Binding-site contacts:
Ligand atom C18 contacts residue MET646 of chain 1.B at 4.4 Å (hydrophobic).
Ligand atom C21 contacts residue PHE581 of chain 1.B at 3.5 Å (hydrophobic).
Ligand atom C20 contacts residue TYR580 of chain 1.B at 4.3 Å (hydrophobic).
Ligand atom C13 contacts residue TYR580 of chain 1.B at 4.4 Å (hydrophobic).
Ligand atom C23 contacts residue PHE581 of chain 1.B at 4.1 Å (hydrophobic).
Ligand atom C8 contacts residue ALA642 of chain 1.B at 4.2 Å (hydrophobic).
Ligand atom C19 contacts residue LYS638 of chain 1.B at 3.8 Å.
Ligand atom C21 contacts residue TYR580 of chain 1.B at 4.0 Å (hydrophobic).
Ligand atom C24 contacts residue ILE649 of chain 1.B at 4.3 Å (hydrophobic).
Ligand atom C18 contacts residue ALA642 of chain 1.B at 3.8 Å (hydrophobic).
Ligand atom C6 contacts residue VAL641 of chain 1.B at 4.4 Å (hydrophobic).
Ligand atom C26 contacts residue ILE649 of chain 1.B at 4.4 Å (hydrophobic).
Ligand atom C12 contacts residue TYR580 of chain 1.B at 4.1 Å (hydrophobic).
Ligand atom C11 contacts residue TYR586 of chain 1.B at 3.8 Å (hydrophobic).
Ligand atom C11 contacts residue TYR580 of chain 1.B at 4.2 Å (hydrophobic).
Ligand atom C25 contacts residue ILE649 of chain 1.B at 4.2 Å (hydrophobic).
Ligand atom C24 contacts residue PHE650 of chain 1.B at 4.5 Å (hydrophobic).
Ligand atom C19 contacts residue TYR586 of chain 1.B at 4.2 Å (hydrophobic).
Ligand atom C15 contacts residue CYS645 of chain 1.B at 3.8 Å (hydrophobic).
Ligand atom C12 contacts residue TYR586 of chain 1.B at 4.3 Å (hydrophobic).
Ligand atom C18 contacts residue TYR586 of chain 1.B at 3.6 Å (hydrophobic).
Ligand atom C16 contacts residue CYS645 of chain 1.B at 4.3 Å (hydrophobic).
Ligand atom C18 contacts residue TYR580 of chain 1.B at 3.7 Å (hydrophobic).
Ligand atom C19 contacts residue ALA642 of chain 1.B at 4.0 Å (hydrophobic).
Ligand atom O1 contacts residue TRP634 of chain 1.B at 4.4 Å.

This protein binds this small molecule.
Small molecule (SMILES): CC(C)CCC[C@@H](C)[C@H]1CC[C@H]2[C@@H]3CC=C4C[C@@H](O)CC[C@]4(C)[C@H]3CC[C@]12C

Sequence of chain 1.B:
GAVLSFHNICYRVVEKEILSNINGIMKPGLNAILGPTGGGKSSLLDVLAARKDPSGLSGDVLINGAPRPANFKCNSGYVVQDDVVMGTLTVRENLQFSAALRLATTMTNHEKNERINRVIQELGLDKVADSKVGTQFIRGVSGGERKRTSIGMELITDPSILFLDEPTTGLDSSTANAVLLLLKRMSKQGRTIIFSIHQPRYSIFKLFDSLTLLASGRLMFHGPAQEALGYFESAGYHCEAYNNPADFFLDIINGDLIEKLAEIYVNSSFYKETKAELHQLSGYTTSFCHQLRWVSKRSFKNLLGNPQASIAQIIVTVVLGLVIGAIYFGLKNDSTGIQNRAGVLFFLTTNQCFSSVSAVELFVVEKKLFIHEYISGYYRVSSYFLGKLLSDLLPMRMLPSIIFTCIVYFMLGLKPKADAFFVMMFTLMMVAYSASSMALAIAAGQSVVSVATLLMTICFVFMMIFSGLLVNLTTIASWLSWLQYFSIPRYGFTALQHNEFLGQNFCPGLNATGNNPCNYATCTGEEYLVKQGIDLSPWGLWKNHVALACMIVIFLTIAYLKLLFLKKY